Binding-site contacts:
Ligand atom C7 contacts residue SER29 of chain 1.A at 3.5 Å.
Ligand atom C5 contacts residue GLN175 of chain 1.A at 3.6 Å.
Ligand atom P1 contacts residue SER173 of chain 1.A at 3.6 Å.
Ligand atom O5 contacts residue ARG33 of chain 1.A at 2.9 Å (salt-bridge).
Ligand atom O6 contacts residue GLN175 of chain 1.A at 2.8 Å (h-bond).
Ligand atom O7 contacts residue ALA172 of chain 1.A at 3.8 Å.
Ligand atom O4 contacts residue ARG33 of chain 1.A at 2.7 Å (salt-bridge).
Ligand atom C7 contacts residue ARG33 of chain 1.A at 3.5 Å.
Ligand atom C6 contacts residue SER29 of chain 1.A at 3.9 Å.
Ligand atom O6 contacts residue ALA174 of chain 1.A at 3.0 Å (h-bond).
Ligand atom C1 contacts residue GLN175 of chain 1.A at 3.7 Å.
Ligand atom C7 contacts residue THR101 of chain 1.A at 3.9 Å.
Ligand atom O5 contacts residue THR101 of chain 1.A at 3.7 Å.
Ligand atom O3 contacts residue SO41 of chain 1.B at 3.2 Å (h-bond).
Ligand atom O1 contacts residue GLN175 of chain 1.A at 3.3 Å (h-bond).
Ligand atom O8 contacts residue LYS353 of chain 1.A at 3.4 Å (salt-bridge).
Ligand atom O5 contacts residue SER29 of chain 1.A at 2.6 Å (h-bond).
Ligand atom C1 contacts residue THR101 of chain 1.A at 3.8 Å.
Ligand atom O8 contacts residue ARG104 of chain 1.A at 3.9 Å.
Ligand atom O4 contacts residue GLN175 of chain 1.A at 3.5 Å.
Ligand atom C5 contacts residue SO41 of chain 1.B at 3.6 Å.
Ligand atom C2 contacts residue GLN175 of chain 1.A at 3.9 Å.
Ligand atom C6 contacts residue GLN175 of chain 1.A at 3.7 Å.
Ligand atom O2 contacts residue LYS353 of chain 1.A at 3.0 Å (salt-bridge).
Ligand atom O1 contacts residue LYS353 of chain 1.A at 3.5 Å (salt-bridge).
Ligand atom C5 contacts residue ASP326 of chain 1.A at 3.7 Å.
Ligand atom C1 contacts residue SER29 of chain 1.A at 3.9 Å.
Ligand atom O7 contacts residue SER173 of chain 1.A at 3.8 Å.
Ligand atom C7 contacts residue ARG200 of chain 1.A at 3.9 Å.
Ligand atom C6 contacts residue THR101 of chain 1.A at 3.3 Å.
Ligand atom O2 contacts residue ASP326 of chain 1.A at 2.8 Å (salt-bridge).
Ligand atom O7 contacts residue LYS353 of chain 1.A at 3.4 Å (salt-bridge).
Ligand atom C4 contacts residue ASP326 of chain 1.A at 3.3 Å.
Ligand atom O2 contacts residue ILE325 of chain 1.A at 3.8 Å.
Ligand atom O3 contacts residue LYS28 of chain 1.A at 3.8 Å.
Ligand atom O3 contacts residue ASP326 of chain 1.A at 2.9 Å (salt-bridge).
Ligand atom O6 contacts residue SER173 of chain 1.A at 2.6 Å (h-bond).
Ligand atom C6 contacts residue ARG200 of chain 1.A at 3.9 Å.
Ligand atom P1 contacts residue LYS353 of chain 1.A at 3.6 Å.
Ligand atom O8 contacts residue SER173 of chain 1.A at 3.6 Å.

A small-molecule ligand and the protein it binds are described below.
Small molecule (SMILES): O=C(O)C1=C[C@@H](OP(=O)(O)O)[C@@H](O)[C@H](O)C1

Sequence of chain 1.A:
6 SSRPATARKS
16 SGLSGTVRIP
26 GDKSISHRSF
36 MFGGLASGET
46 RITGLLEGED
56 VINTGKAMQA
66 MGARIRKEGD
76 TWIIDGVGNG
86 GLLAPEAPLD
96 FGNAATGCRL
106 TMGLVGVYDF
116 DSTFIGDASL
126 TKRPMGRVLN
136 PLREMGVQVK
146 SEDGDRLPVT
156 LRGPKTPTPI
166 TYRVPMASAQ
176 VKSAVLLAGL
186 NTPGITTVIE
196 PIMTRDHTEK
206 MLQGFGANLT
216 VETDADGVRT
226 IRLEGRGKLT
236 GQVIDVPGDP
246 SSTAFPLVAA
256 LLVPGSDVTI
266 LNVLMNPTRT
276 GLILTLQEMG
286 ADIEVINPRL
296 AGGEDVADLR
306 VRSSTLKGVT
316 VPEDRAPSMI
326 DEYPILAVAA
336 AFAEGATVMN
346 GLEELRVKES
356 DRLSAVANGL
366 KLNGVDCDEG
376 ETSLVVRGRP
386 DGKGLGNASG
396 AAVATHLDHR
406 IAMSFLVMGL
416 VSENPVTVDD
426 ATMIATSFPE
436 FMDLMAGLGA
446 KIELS